Sequence of chain 1.B:
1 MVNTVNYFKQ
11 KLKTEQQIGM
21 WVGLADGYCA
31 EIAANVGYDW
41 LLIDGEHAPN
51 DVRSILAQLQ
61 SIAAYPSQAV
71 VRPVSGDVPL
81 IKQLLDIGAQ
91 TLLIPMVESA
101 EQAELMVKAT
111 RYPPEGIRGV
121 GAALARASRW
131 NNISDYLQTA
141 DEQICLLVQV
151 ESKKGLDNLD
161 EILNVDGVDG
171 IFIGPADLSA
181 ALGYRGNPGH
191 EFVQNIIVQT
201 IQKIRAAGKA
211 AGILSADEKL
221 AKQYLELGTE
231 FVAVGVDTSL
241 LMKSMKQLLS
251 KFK

The small molecule below binds the protein below.
Small molecule (SMILES): CC(=O)C(=O)O

Binding-site contacts:
Ligand atom OXT contacts residue ZN1 of chain 1.G at 4.2 Å.
Ligand atom OXT contacts residue GLY174 of chain 1.B at 3.2 Å.
Ligand atom CB contacts residue PHE172 of chain 1.B at 3.7 Å (hydrophobic).
Ligand atom CA contacts residue ARG72 of chain 1.B at 3.7 Å.
Ligand atom C contacts residue ASP177 of chain 1.B at 3.9 Å.
Ligand atom C contacts residue ZN1 of chain 1.G at 3.0 Å.
Ligand atom O3 contacts residue GLN149 of chain 1.B at 3.0 Å (h-bond).
Ligand atom CB contacts residue ARG72 of chain 1.B at 4.0 Å.
Ligand atom C contacts residue GLY174 of chain 1.B at 3.2 Å.
Ligand atom C contacts residue GLU151 of chain 1.B at 3.8 Å.
Ligand atom O3 contacts residue GLU151 of chain 1.B at 3.1 Å (salt-bridge).
Ligand atom CA contacts residue GLN149 of chain 1.B at 3.8 Å.
Ligand atom O contacts residue ALA176 of chain 1.B at 3.5 Å (h-bond).
Ligand atom CA contacts residue ZN1 of chain 1.G at 2.9 Å.
Ligand atom O contacts residue PRO175 of chain 1.B at 4.1 Å.
Ligand atom O3 contacts residue ZN1 of chain 1.G at 2.1 Å.
Ligand atom O contacts residue ASP177 of chain 1.B at 2.9 Å (salt-bridge).
Ligand atom CB contacts residue GLY174 of chain 1.B at 4.0 Å.
Ligand atom O3 contacts residue GLY174 of chain 1.B at 4.0 Å.
Ligand atom O3 contacts residue ASP177 of chain 1.B at 4.1 Å.
Ligand atom CA contacts residue GLU151 of chain 1.B at 3.8 Å.
Ligand atom CB contacts residue TRP21 of chain 1.B at 4.2 Å (hydrophobic).
Ligand atom O contacts residue GLY174 of chain 1.B at 3.4 Å.
Ligand atom OXT contacts residue PRO175 of chain 1.B at 3.1 Å (h-bond).
Ligand atom O contacts residue VAL120 of chain 1.A at 4.2 Å.
Ligand atom CB contacts residue LEU214 of chain 1.B at 3.8 Å (hydrophobic).
Ligand atom CB contacts residue ZN1 of chain 1.G at 4.3 Å.
Ligand atom O3 contacts residue ARG72 of chain 1.B at 2.8 Å (salt-bridge).
Ligand atom OXT contacts residue ALA176 of chain 1.B at 2.8 Å (h-bond).
Ligand atom C contacts residue PRO175 of chain 1.B at 3.8 Å (hydrophobic).
Ligand atom CB contacts residue GLN149 of chain 1.B at 4.4 Å.
Ligand atom OXT contacts residue ASP177 of chain 1.B at 4.1 Å.
Ligand atom O contacts residue GLU151 of chain 1.B at 3.1 Å (salt-bridge).
Ligand atom O contacts residue ZN1 of chain 1.G at 2.3 Å.
Ligand atom CA contacts residue GLY174 of chain 1.B at 3.5 Å.
Ligand atom CA contacts residue PHE172 of chain 1.B at 4.4 Å (hydrophobic).
Ligand atom C contacts residue ALA176 of chain 1.B at 3.6 Å (hydrophobic).

Sequence of chain 1.A:
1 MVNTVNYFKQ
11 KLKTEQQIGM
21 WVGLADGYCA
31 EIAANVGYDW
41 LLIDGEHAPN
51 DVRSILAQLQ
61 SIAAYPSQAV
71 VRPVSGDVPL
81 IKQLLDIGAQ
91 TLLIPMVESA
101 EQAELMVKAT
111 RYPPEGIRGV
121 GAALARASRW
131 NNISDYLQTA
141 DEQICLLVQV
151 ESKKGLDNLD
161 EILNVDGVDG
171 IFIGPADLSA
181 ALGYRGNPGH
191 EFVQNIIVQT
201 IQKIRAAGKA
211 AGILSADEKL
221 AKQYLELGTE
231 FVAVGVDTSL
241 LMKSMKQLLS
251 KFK